Binding-site contacts:
Ligand atom C5 contacts residue TRP424 of chain 1.A at 4.0 Å (hydrophobic).
Ligand atom C6 contacts residue TRP424 of chain 1.A at 4.2 Å (hydrophobic).
Ligand atom O41 contacts residue TRP424 of chain 1.A at 4.0 Å.
Ligand atom O21 contacts residue TRP508 of chain 1.A at 3.4 Å.
Ligand atom O22 contacts residue PHE243 of chain 1.A at 3.8 Å.
Ligand atom C1 contacts residue GLU236 of chain 1.A at 3.2 Å.
Ligand atom C5 contacts residue THR239 of chain 1.A at 3.6 Å.
Ligand atom C3 contacts residue PHE243 of chain 1.A at 3.8 Å (hydrophobic).
Ligand atom C2 contacts residue THR239 of chain 1.A at 3.9 Å.
Ligand atom O42 contacts residue TRP424 of chain 1.A at 3.9 Å.
Ligand atom C4 contacts residue TRP424 of chain 1.A at 3.7 Å (hydrophobic).
Ligand atom O21 contacts residue GLU507 of chain 1.A at 3.5 Å (salt-bridge).
Ligand atom N4 contacts residue TRP424 of chain 1.A at 3.7 Å.
Ligand atom C3 contacts residue TRP424 of chain 1.A at 3.8 Å (hydrophobic).
Ligand atom C6 contacts residue G2F1 of chain 1.C at 3.8 Å.
Ligand atom C4 contacts residue THR239 of chain 1.A at 4.1 Å.
Ligand atom C1 contacts residue TRP424 of chain 1.A at 4.3 Å (hydrophobic).
Ligand atom C1 contacts residue G2F1 of chain 1.C at 3.4 Å.
Ligand atom C3 contacts residue THR239 of chain 1.A at 4.1 Å.
Ligand atom O41 contacts residue MET309 of chain 1.A at 2.9 Å.
Ligand atom O42 contacts residue PHE243 of chain 1.A at 3.7 Å.
Ligand atom O21 contacts residue G2F1 of chain 1.C at 3.1 Å (h-bond).
Ligand atom O22 contacts residue GLU507 of chain 1.A at 4.1 Å.
Ligand atom C2 contacts residue G2F1 of chain 1.C at 3.6 Å.
Ligand atom N2 contacts residue THR239 of chain 1.A at 4.3 Å.
Ligand atom O21 contacts residue HIS250 of chain 1.A at 4.3 Å.
Ligand atom C2 contacts residue TRP424 of chain 1.A at 4.1 Å (hydrophobic).
Ligand atom N4 contacts residue MET309 of chain 1.A at 4.0 Å.
Ligand atom C6 contacts residue THR239 of chain 1.A at 3.6 Å.
Ligand atom O1 contacts residue GLU236 of chain 1.A at 2.8 Å (salt-bridge).
Ligand atom N2 contacts residue G2F1 of chain 1.C at 3.4 Å (h-bond).
Ligand atom O22 contacts residue HIS250 of chain 1.A at 4.2 Å.
Ligand atom O22 contacts residue G2F1 of chain 1.C at 4.2 Å.
Ligand atom O1 contacts residue TRP191 of chain 1.A at 3.8 Å.
Ligand atom C6 contacts residue GLU236 of chain 1.A at 3.0 Å.
Ligand atom N2 contacts residue GLU507 of chain 1.A at 4.0 Å.
Ligand atom C5 contacts residue GLU236 of chain 1.A at 4.2 Å.
Ligand atom C1 contacts residue THR239 of chain 1.A at 4.0 Å.
Ligand atom O21 contacts residue TRP191 of chain 1.A at 3.7 Å.
Ligand atom O1 contacts residue G2F1 of chain 1.C at 2.6 Å (h-bond).

Sequence of chain 1.A:
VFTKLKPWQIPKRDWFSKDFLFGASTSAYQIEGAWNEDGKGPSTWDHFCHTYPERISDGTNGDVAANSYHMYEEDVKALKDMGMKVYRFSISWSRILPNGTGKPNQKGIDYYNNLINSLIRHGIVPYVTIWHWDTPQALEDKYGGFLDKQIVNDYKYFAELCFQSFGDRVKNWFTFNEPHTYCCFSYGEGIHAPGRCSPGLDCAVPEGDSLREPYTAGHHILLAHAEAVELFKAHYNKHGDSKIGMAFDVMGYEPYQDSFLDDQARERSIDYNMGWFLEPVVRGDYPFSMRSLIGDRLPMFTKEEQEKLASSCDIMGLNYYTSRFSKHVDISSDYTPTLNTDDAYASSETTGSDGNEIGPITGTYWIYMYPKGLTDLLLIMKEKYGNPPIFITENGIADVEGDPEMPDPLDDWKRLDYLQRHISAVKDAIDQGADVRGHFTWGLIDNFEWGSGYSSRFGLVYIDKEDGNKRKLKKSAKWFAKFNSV

A protein and the small-molecule ligand that binds it are described below.
Small molecule (SMILES): O=[N+]([O-])c1ccc(O)c([N+](=O)[O-])c1